This protein binds this small molecule.
Small molecule (SMILES): CO[C@@H]1O[C@H](CO)[C@H](O)[C@H](O)[C@H]1O

Binding-site contacts:
Ligand atom C1 contacts residue TYR122 of chain 1.G at 4.3 Å (hydrophobic).
Ligand atom O5 contacts residue GLY121 of chain 1.G at 3.8 Å.
Ligand atom C6 contacts residue TYR78 of chain 1.G at 3.9 Å (hydrophobic).
Ligand atom C5 contacts residue TYR122 of chain 1.G at 4.1 Å (hydrophobic).
Ligand atom C5 contacts residue TYR78 of chain 1.G at 3.6 Å (hydrophobic).
Ligand atom C1 contacts residue TYR78 of chain 1.G at 4.0 Å (hydrophobic).
Ligand atom C6 contacts residue TYR122 of chain 1.G at 3.9 Å (hydrophobic).
Ligand atom C2 contacts residue TYR78 of chain 1.G at 4.5 Å (hydrophobic).
Ligand atom C5 contacts residue ASP125 of chain 1.G at 3.8 Å.
Ligand atom C3 contacts residue GLY1 of chain 1.G at 3.7 Å.
Ligand atom C4 contacts residue ASP125 of chain 1.G at 3.3 Å.
Ligand atom O1 contacts residue TYR122 of chain 1.G at 3.6 Å.
Ligand atom O4 contacts residue ASP125 of chain 1.G at 2.9 Å (salt-bridge).
Ligand atom C6 contacts residue TRP123 of chain 1.G at 3.6 Å (hydrophobic).
Ligand atom C4 contacts residue GLY1 of chain 1.G at 3.8 Å.
Ligand atom C7 contacts residue IPA1 of chain 1.EA at 3.9 Å.
Ligand atom O4 contacts residue GLY121 of chain 1.G at 3.5 Å.
Ligand atom C7 contacts residue TYR122 of chain 1.G at 3.6 Å (hydrophobic).
Ligand atom C6 contacts residue VAL80 of chain 1.G at 4.0 Å (hydrophobic).
Ligand atom C6 contacts residue ASP125 of chain 1.G at 3.4 Å.
Ligand atom O3 contacts residue GLY1 of chain 1.G at 2.8 Å (h-bond).
Ligand atom O6 contacts residue ASP125 of chain 1.G at 2.7 Å (salt-bridge).
Ligand atom O6 contacts residue TYR122 of chain 1.G at 3.1 Å (h-bond).
Ligand atom O5 contacts residue TYR122 of chain 1.G at 3.1 Å (h-bond).
Ligand atom O6 contacts residue VAL80 of chain 1.G at 4.1 Å.
Ligand atom O6 contacts residue GLY121 of chain 1.G at 3.6 Å.
Ligand atom O6 contacts residue TRP123 of chain 1.G at 2.9 Å (h-bond).
Ligand atom O1 contacts residue TYR78 of chain 1.G at 4.2 Å.
Ligand atom C4 contacts residue TYR78 of chain 1.G at 3.9 Å (hydrophobic).
Ligand atom C3 contacts residue TYR78 of chain 1.G at 3.7 Å (hydrophobic).
Ligand atom C7 contacts residue TYR78 of chain 1.G at 3.6 Å (hydrophobic).
Ligand atom C2 contacts residue GLY1 of chain 1.G at 3.9 Å.
Ligand atom O4 contacts residue GLY1 of chain 1.G at 2.7 Å (h-bond).
Ligand atom O1 contacts residue IPA1 of chain 1.EA at 4.1 Å.

Sequence of chain 1.G:
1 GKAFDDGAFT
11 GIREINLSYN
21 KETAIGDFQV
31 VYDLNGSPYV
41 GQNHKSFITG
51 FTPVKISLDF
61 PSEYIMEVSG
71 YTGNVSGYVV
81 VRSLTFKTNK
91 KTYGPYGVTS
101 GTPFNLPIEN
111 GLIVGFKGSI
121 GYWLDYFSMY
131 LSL